Sequence of chain 1.A:
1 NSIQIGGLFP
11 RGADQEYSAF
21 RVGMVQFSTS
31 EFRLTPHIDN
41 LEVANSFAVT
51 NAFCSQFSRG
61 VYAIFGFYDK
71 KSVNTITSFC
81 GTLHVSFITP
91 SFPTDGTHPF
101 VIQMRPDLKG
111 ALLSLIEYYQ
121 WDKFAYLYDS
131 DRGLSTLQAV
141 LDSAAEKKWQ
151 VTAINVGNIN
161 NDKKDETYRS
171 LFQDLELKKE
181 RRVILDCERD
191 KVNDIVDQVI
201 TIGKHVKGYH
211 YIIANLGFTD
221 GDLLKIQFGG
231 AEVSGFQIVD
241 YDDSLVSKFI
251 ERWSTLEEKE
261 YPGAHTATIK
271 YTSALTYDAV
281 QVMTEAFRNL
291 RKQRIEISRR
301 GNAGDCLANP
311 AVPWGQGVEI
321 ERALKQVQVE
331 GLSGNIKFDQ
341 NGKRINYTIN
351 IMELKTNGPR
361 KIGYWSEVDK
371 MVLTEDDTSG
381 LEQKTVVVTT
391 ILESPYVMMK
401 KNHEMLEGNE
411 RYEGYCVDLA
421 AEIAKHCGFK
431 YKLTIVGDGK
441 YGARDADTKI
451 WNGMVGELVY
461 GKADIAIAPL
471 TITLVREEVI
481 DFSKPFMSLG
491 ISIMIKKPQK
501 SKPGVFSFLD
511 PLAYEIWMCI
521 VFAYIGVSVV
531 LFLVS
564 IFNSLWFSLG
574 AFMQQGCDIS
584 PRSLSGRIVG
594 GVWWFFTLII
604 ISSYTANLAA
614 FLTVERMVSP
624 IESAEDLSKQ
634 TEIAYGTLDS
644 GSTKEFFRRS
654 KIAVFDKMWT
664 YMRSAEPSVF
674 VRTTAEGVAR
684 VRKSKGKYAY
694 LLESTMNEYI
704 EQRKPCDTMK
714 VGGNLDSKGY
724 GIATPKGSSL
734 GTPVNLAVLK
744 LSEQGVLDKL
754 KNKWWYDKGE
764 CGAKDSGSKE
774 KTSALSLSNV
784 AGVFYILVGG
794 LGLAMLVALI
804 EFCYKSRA

Binding-site contacts:
Ligand atom NP3 contacts residue TYR441 of chain 1.A at 3.8 Å.
Ligand atom NP3 contacts residue GLU696 of chain 1.A at 2.8 Å (salt-bridge).
Ligand atom O16 contacts residue SER645 of chain 1.A at 2.9 Å (h-bond).
Ligand atom N15 contacts residue THR646 of chain 1.A at 2.7 Å (h-bond).
Ligand atom C02 contacts residue SER645 of chain 1.A at 3.4 Å.
Ligand atom O18 contacts residue GLY644 of chain 1.A at 3.4 Å.
Ligand atom O16 contacts residue GLY644 of chain 1.A at 3.2 Å.
Ligand atom C02 contacts residue THR471 of chain 1.A at 3.4 Å.
Ligand atom O20 contacts residue LEU641 of chain 1.A at 3.9 Å.
Ligand atom C02 contacts residue TYR441 of chain 1.A at 3.9 Å (hydrophobic).
Ligand atom O16 contacts residue ARG476 of chain 1.A at 2.8 Å (salt-bridge).
Ligand atom O17 contacts residue PRO469 of chain 1.A at 3.7 Å.
Ligand atom O17 contacts residue LEU470 of chain 1.A at 3.6 Å.
Ligand atom O18 contacts residue THR646 of chain 1.A at 3.0 Å (h-bond).
Ligand atom C01 contacts residue THR471 of chain 1.A at 3.6 Å.
Ligand atom O20 contacts residue MET699 of chain 1.A at 3.7 Å.
Ligand atom O19 contacts residue LEU695 of chain 1.A at 3.6 Å.
Ligand atom C03 contacts residue TYR441 of chain 1.A at 3.4 Å (hydrophobic).
Ligand atom N14 contacts residue LEU641 of chain 1.A at 3.4 Å.
Ligand atom O18 contacts residue SER645 of chain 1.A at 3.2 Å (h-bond).
Ligand atom N15 contacts residue GLU696 of chain 1.A at 3.8 Å.
Ligand atom C02 contacts residue GLU696 of chain 1.A at 3.4 Å.
Ligand atom NP3 contacts residue TYR723 of chain 1.A at 3.8 Å.
Ligand atom NP3 contacts residue THR471 of chain 1.A at 2.9 Å (h-bond).
Ligand atom O17 contacts residue ARG476 of chain 1.A at 2.7 Å (salt-bridge).
Ligand atom O19 contacts residue GLU696 of chain 1.A at 3.0 Å (salt-bridge).
Ligand atom NP3 contacts residue PRO469 of chain 1.A at 2.8 Å (h-bond).
Ligand atom C01 contacts residue SER645 of chain 1.A at 3.4 Å.
Ligand atom C01 contacts residue ARG476 of chain 1.A at 3.4 Å.
Ligand atom C05 contacts residue THR646 of chain 1.A at 3.8 Å.
Ligand atom C03 contacts residue LEU641 of chain 1.A at 4.0 Å (hydrophobic).
Ligand atom O16 contacts residue TYR441 of chain 1.A at 3.5 Å.
Ligand atom C04 contacts residue LEU641 of chain 1.A at 3.8 Å (hydrophobic).
Ligand atom C05 contacts residue GLU696 of chain 1.A at 3.4 Å.
Ligand atom N14 contacts residue GLU696 of chain 1.A at 4.0 Å.
Ligand atom O17 contacts residue TYR441 of chain 1.A at 3.4 Å.
Ligand atom O17 contacts residue THR471 of chain 1.A at 2.9 Å (h-bond).
Ligand atom C04 contacts residue THR646 of chain 1.A at 3.2 Å.
Ligand atom C01 contacts residue TYR441 of chain 1.A at 3.5 Å (hydrophobic).
Ligand atom O20 contacts residue GLU696 of chain 1.A at 3.3 Å (salt-bridge).

A protein and the small-molecule ligand that binds it are described below.
Small molecule (SMILES): N[C@@H](Cn1oc(=O)[nH]c1=O)C(=O)O